Sequence of chain 1.A:
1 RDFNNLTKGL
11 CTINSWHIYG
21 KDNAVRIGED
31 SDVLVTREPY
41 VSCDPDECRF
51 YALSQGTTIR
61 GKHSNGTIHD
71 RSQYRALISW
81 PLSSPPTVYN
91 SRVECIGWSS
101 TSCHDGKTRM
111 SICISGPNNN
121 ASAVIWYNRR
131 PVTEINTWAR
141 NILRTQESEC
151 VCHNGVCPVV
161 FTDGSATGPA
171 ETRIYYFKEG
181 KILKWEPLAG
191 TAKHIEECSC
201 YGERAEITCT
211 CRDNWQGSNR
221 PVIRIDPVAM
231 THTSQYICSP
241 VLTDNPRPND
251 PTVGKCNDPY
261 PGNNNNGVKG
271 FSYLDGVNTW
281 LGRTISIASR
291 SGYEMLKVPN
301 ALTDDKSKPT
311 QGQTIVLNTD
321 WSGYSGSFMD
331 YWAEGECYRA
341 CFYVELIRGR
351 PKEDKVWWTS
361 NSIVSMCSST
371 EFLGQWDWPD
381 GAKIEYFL

Binding-site contacts:
Ligand atom C3 contacts residue TRP357 of chain 1.A at 3.7 Å (hydrophobic).
Ligand atom C1 contacts residue ASN65 of chain 1.A at 1.4 Å.
Ligand atom C8 contacts residue TRP357 of chain 1.A at 3.5 Å (hydrophobic).
Ligand atom O5 contacts residue TRP357 of chain 1.A at 4.2 Å.
Ligand atom N2 contacts residue TRP357 of chain 1.A at 3.2 Å (h-bond).
Ligand atom O7 contacts residue ASN65 of chain 1.A at 2.7 Å (h-bond).
Ligand atom N2 contacts residue ASN65 of chain 1.A at 2.9 Å (h-bond).
Ligand atom C4 contacts residue TRP357 of chain 1.A at 4.4 Å (hydrophobic).
Ligand atom O5 contacts residue ASN65 of chain 1.A at 2.4 Å (h-bond).
Ligand atom C7 contacts residue ASN65 of chain 1.A at 3.0 Å.
Ligand atom O7 contacts residue TYR386 of chain 3.A at 4.5 Å.
Ligand atom C8 contacts residue ASN65 of chain 1.A at 4.2 Å.
Ligand atom C1 contacts residue TRP357 of chain 1.A at 3.6 Å (hydrophobic).
Ligand atom O4 contacts residue TRP357 of chain 1.A at 4.3 Å.
Ligand atom C5 contacts residue ASN65 of chain 1.A at 3.7 Å.
Ligand atom C2 contacts residue ASN65 of chain 1.A at 2.4 Å.
Ligand atom C4 contacts residue ASN65 of chain 1.A at 4.3 Å.
Ligand atom O3 contacts residue TRP357 of chain 1.A at 4.3 Å.
Ligand atom C2 contacts residue TRP357 of chain 1.A at 4.0 Å (hydrophobic).
Ligand atom C5 contacts residue TRP357 of chain 1.A at 3.9 Å (hydrophobic).
Ligand atom C3 contacts residue ASN65 of chain 1.A at 3.8 Å.
Ligand atom C7 contacts residue TRP357 of chain 1.A at 3.9 Å (hydrophobic).

Sequence of chain 3.A:
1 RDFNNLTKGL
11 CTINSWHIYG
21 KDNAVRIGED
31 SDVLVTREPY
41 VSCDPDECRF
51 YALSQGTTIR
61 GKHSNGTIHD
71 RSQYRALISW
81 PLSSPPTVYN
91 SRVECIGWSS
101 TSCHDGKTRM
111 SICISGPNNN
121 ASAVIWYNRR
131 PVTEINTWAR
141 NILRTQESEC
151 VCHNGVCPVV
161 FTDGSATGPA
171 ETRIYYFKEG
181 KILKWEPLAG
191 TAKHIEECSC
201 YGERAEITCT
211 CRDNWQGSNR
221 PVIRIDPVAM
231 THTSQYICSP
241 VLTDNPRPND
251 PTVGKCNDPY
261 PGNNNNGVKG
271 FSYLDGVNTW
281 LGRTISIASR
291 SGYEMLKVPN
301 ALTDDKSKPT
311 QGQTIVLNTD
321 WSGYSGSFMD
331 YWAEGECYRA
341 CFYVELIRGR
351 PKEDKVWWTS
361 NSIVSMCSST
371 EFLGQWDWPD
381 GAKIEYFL

A small-molecule ligand and the protein it binds are described below.
Small molecule (SMILES): CC(=O)N[C@@H]1[C@@H](O)[C@H](O)[C@@H](CO)O[C@H]1O